Sequence of chain 1.A:
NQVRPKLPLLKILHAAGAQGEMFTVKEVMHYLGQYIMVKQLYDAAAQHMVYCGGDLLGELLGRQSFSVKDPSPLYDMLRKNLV

This protein binds this small molecule.
Small molecule (SMILES): CC(=O)N[C@H](C(=O)N[C@@H](CO)C(=O)N[C@@H](Cc1ccccc1)C(=O)N[C@H]1CCCCN[C@@H](S)SC[C@@H](C(=O)N[C@@H](CC(C)C)C(=O)N[C@@H](CC(C)C)C(=O)N[C@@H](CO)C(=O)N2CCC[C@H]2C(N)=O)NC(=O)[C@H](CC2=CN=C3CC=CC=C23)NC(=O)[C@H](Cc2ccc(O)cc2)NC(=O)[C@H](CCC(=O)O)NC1=O)[C@@H](C)O

Binding-site contacts:
Ligand atom CB contacts residue TYR43 of chain 1.A at 4.0 Å (hydrophobic).
Ligand atom CD1 contacts residue HIS49 of chain 1.A at 4.0 Å.
Ligand atom CE2 contacts residue MET30 of chain 1.A at 3.3 Å (hydrophobic).
Ligand atom CE2 contacts residue GLY34 of chain 1.A at 3.8 Å.
Ligand atom CB contacts residue GLN48 of chain 1.A at 3.8 Å.
Ligand atom CB contacts residue LYS27 of chain 1.A at 3.5 Å.
Ligand atom CE2 contacts residue ILE37 of chain 1.A at 3.7 Å (hydrophobic).
Ligand atom CD2 contacts residue GLY34 of chain 1.A at 3.9 Å.
Ligand atom O contacts residue MET30 of chain 1.A at 3.7 Å.
Ligand atom CD1 contacts residue GLN48 of chain 1.A at 3.4 Å.
Ligand atom CB contacts residue VAL69 of chain 1.A at 3.6 Å (hydrophobic).
Ligand atom NE1 contacts residue GLY34 of chain 1.A at 3.4 Å.
Ligand atom CD2 contacts residue VAL69 of chain 1.A at 3.5 Å (hydrophobic).
Ligand atom CE1 contacts residue HIS49 of chain 1.A at 4.0 Å.
Ligand atom N contacts residue VAL26 of chain 1.A at 3.7 Å.
Ligand atom CD1 contacts residue MET30 of chain 1.A at 4.0 Å (hydrophobic).
Ligand atom CZ2 contacts residue GLY34 of chain 1.A at 3.4 Å.
Ligand atom CD2 contacts residue PRO72 of chain 1.A at 3.7 Å (hydrophobic).
Ligand atom O contacts residue VAL26 of chain 1.A at 3.4 Å.
Ligand atom CD1 contacts residue GLY34 of chain 1.A at 3.9 Å.
Ligand atom CH2 contacts residue LEU75 of chain 1.A at 3.8 Å (hydrophobic).
Ligand atom CB contacts residue GLN48 of chain 1.A at 3.5 Å.
Ligand atom CE2 contacts residue GLY34 of chain 1.A at 3.4 Å.
Ligand atom CE1 contacts residue VAL69 of chain 1.A at 3.9 Å (hydrophobic).
Ligand atom CZ contacts residue HIS49 of chain 1.A at 4.0 Å.
Ligand atom N contacts residue GLN48 of chain 1.A at 2.9 Å (h-bond).
Ligand atom CG contacts residue GLN48 of chain 1.A at 3.8 Å.
Ligand atom C contacts residue VAL26 of chain 1.A at 3.9 Å (hydrophobic).
Ligand atom CE2 contacts residue HIS49 of chain 1.A at 3.8 Å.
Ligand atom CD2 contacts residue HIS49 of chain 1.A at 3.7 Å.
Ligand atom C contacts residue GLN48 of chain 1.A at 3.5 Å.
Ligand atom N contacts residue LYS27 of chain 1.A at 3.9 Å.
Ligand atom CD2 contacts residue TYR43 of chain 1.A at 4.0 Å (hydrophobic).
Ligand atom CA contacts residue GLN48 of chain 1.A at 3.2 Å.
Ligand atom CZ contacts residue ILE37 of chain 1.A at 3.6 Å (hydrophobic).
Ligand atom O contacts residue MET30 of chain 1.A at 3.9 Å.
Ligand atom CA contacts residue GLN48 of chain 1.A at 4.0 Å.
Ligand atom CZ2 contacts residue MET30 of chain 1.A at 3.2 Å (hydrophobic).
Ligand atom NE1 contacts residue MET30 of chain 1.A at 2.8 Å (h-bond).
Ligand atom CZ2 contacts residue LEU33 of chain 1.A at 4.0 Å (hydrophobic).